Sequence of chain 1.E:
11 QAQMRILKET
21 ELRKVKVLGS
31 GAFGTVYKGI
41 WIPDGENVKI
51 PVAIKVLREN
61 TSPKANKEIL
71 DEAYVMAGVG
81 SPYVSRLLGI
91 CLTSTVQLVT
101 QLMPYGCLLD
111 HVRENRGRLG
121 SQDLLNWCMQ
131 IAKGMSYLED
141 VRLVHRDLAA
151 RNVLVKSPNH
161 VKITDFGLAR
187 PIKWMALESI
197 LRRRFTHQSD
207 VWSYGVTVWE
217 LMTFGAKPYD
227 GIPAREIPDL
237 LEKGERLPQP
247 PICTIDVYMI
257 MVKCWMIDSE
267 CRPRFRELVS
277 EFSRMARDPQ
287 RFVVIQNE

Binding-site contacts:
Ligand atom C19 contacts residue SER85 of chain 1.E at 3.2 Å.
Ligand atom C28 contacts residue LEU154 of chain 1.E at 3.2 Å (hydrophobic).
Ligand atom N09 contacts residue LEU154 of chain 1.E at 3.7 Å.
Ligand atom C11 contacts residue THR164 of chain 1.E at 3.3 Å.
Ligand atom C37 contacts residue ASP110 of chain 1.E at 3.7 Å.
Ligand atom C28 contacts residue THR100 of chain 1.E at 3.5 Å.
Ligand atom N21 contacts residue GLU72 of chain 1.E at 3.6 Å.
Ligand atom C22 contacts residue GLU72 of chain 1.E at 3.3 Å.
Ligand atom C19 contacts residue LEU87 of chain 1.E at 3.6 Å (hydrophobic).
Ligand atom C05 contacts residue LEU28 of chain 1.E at 3.5 Å (hydrophobic).
Ligand atom C36 contacts residue ASP110 of chain 1.E at 3.7 Å.
Ligand atom C01 contacts residue GLY106 of chain 1.E at 3.5 Å.
Ligand atom N29 contacts residue THR164 of chain 1.E at 3.7 Å.
Ligand atom O42 contacts residue CYS107 of chain 1.E at 2.9 Å (h-bond).
Ligand atom O14 contacts residue LYS55 of chain 1.E at 3.3 Å.
Ligand atom C35 contacts residue CYS107 of chain 1.E at 3.1 Å (hydrophobic).
Ligand atom N20 contacts residue PHE166 of chain 1.E at 3.5 Å.
Ligand atom C19 contacts residue MET76 of chain 1.E at 3.4 Å (hydrophobic).
Ligand atom C41 contacts residue ASP110 of chain 1.E at 3.6 Å.
Ligand atom C30 contacts residue ALA53 of chain 1.E at 3.7 Å (hydrophobic).
Ligand atom C04 contacts residue LEU28 of chain 1.E at 3.6 Å (hydrophobic).
Ligand atom C23 contacts residue LEU98 of chain 1.E at 3.6 Å (hydrophobic).
Ligand atom N29 contacts residue THR100 of chain 1.E at 2.9 Å.
Ligand atom N20 contacts residue MET76 of chain 1.E at 3.4 Å.
Ligand atom C08 contacts residue LEU154 of chain 1.E at 3.4 Å (hydrophobic).
Ligand atom C26 contacts residue VAL36 of chain 1.E at 3.7 Å (hydrophobic).
Ligand atom C30 contacts residue MET103 of chain 1.E at 3.4 Å (hydrophobic).
Ligand atom C01 contacts residue PRO104 of chain 1.E at 3.7 Å (hydrophobic).
Ligand atom N18 contacts residue SER85 of chain 1.E at 3.1 Å (h-bond).
Ligand atom N20 contacts residue GLU72 of chain 1.E at 3.4 Å (salt-bridge).
Ligand atom C27 contacts residue LEU154 of chain 1.E at 3.3 Å (hydrophobic).
Ligand atom C36 contacts residue CYS107 of chain 1.E at 3.1 Å (hydrophobic).
Ligand atom N31 contacts residue MET103 of chain 1.E at 3.4 Å (h-bond).
Ligand atom C25 contacts residue LYS55 of chain 1.E at 3.5 Å.
Ligand atom C07 contacts residue LEU154 of chain 1.E at 3.5 Å (hydrophobic).
Ligand atom C02 contacts residue LEU28 of chain 1.E at 3.4 Å (hydrophobic).
Ligand atom C12 contacts residue THR164 of chain 1.E at 3.4 Å.
Ligand atom C38 contacts residue CYS107 of chain 1.E at 2.3 Å (hydrophobic).
Ligand atom N29 contacts residue LEU154 of chain 1.E at 3.6 Å.
Ligand atom C37 contacts residue CYS107 of chain 1.E at 2.0 Å (hydrophobic).

A protein and the small-molecule ligand that binds it are described below.
Small molecule (SMILES): CCOc1cc2ncc(C#N)c(Nc3ccc(Oc4ccn5ncnc5c4)c(C)c3)c2cc1NC(=O)/C=C/CN(C)C